Sequence of chain 47.B:
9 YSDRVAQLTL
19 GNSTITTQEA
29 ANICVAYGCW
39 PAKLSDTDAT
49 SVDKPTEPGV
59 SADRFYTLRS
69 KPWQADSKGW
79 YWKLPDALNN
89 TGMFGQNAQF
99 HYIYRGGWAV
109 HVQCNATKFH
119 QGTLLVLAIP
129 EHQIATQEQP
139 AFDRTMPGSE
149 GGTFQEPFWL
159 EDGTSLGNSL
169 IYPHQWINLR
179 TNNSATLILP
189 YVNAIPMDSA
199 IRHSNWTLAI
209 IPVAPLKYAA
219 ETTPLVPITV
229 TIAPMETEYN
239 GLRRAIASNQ

Binding-site contacts:
Ligand atom C8 contacts residue TRP38 of chain 47.B at 4.3 Å (hydrophobic).
Ligand atom N1 contacts residue TRP38 of chain 47.B at 3.3 Å.
Ligand atom N6 contacts residue VAL30 of chain 37.A at 4.3 Å.
Ligand atom N6 contacts residue TRP38 of chain 47.B at 4.0 Å.
Ligand atom C5 contacts residue TRP38 of chain 47.B at 3.7 Å (hydrophobic).
Ligand atom C4 contacts residue TRP38 of chain 47.B at 3.5 Å (hydrophobic).
Ligand atom N7 contacts residue TRP38 of chain 47.B at 4.2 Å.
Ligand atom O2' contacts residue TRP38 of chain 47.B at 4.2 Å.
Ligand atom C6 contacts residue TRP38 of chain 47.B at 3.6 Å (hydrophobic).
Ligand atom N9 contacts residue TRP38 of chain 47.B at 3.7 Å.
Ligand atom C1' contacts residue TRP38 of chain 47.B at 4.0 Å (hydrophobic).
Ligand atom C2 contacts residue TRP38 of chain 47.B at 3.1 Å (hydrophobic).
Ligand atom O2' contacts residue HIS28 of chain 37.A at 3.2 Å (h-bond).
Ligand atom N3 contacts residue TRP38 of chain 47.B at 3.2 Å.

Sequence of chain 37.A:
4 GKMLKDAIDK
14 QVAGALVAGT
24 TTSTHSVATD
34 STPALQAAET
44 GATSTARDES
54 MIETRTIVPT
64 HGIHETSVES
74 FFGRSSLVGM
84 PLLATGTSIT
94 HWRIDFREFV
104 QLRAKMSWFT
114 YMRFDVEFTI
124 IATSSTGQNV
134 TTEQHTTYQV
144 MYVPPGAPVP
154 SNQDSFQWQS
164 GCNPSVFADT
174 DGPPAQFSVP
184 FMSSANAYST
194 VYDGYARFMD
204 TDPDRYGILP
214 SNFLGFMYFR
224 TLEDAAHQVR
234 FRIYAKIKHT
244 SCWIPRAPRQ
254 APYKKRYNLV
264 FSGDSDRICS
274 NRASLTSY

This protein binds this small molecule.
Small molecule (SMILES): Nc1ncnc2c1ncn2[C@@H]1O[C@H](COP(=O)=O)[C@@H](O[P](=O)(O)OC[C@H]2O[C@@H](n3ccc(=O)[nH]c3=O)[C@H](O)[C@@H]2O)[C@H]1O